Binding-site contacts:
Ligand atom C6 contacts residue ASN269 of chain 35.F at 4.3 Å.
Ligand atom O5 contacts residue ASN269 of chain 35.F at 2.4 Å (h-bond).
Ligand atom C4 contacts residue TRP97 of chain 35.F at 4.1 Å (hydrophobic).
Ligand atom C2 contacts residue TRP97 of chain 35.F at 3.1 Å (hydrophobic).
Ligand atom C8 contacts residue PRO99 of chain 35.F at 3.9 Å (hydrophobic).
Ligand atom C4 contacts residue ASN269 of chain 35.F at 3.7 Å.
Ligand atom N2 contacts residue TRP97 of chain 35.F at 2.4 Å (h-bond).
Ligand atom C1 contacts residue ASN269 of chain 35.F at 1.4 Å.
Ligand atom C3 contacts residue ASN269 of chain 35.F at 3.1 Å.
Ligand atom C2 contacts residue ASN269 of chain 35.F at 2.5 Å.
Ligand atom O7 contacts residue TRP97 of chain 35.F at 3.8 Å.
Ligand atom C7 contacts residue ASN269 of chain 35.F at 3.5 Å.
Ligand atom C8 contacts residue TRP97 of chain 35.F at 4.0 Å (hydrophobic).
Ligand atom C5 contacts residue ASN269 of chain 35.F at 3.0 Å.
Ligand atom O3 contacts residue TRP97 of chain 35.F at 2.5 Å (h-bond).
Ligand atom C1 contacts residue TRP97 of chain 35.F at 4.2 Å (hydrophobic).
Ligand atom O3 contacts residue PRO95 of chain 35.F at 4.4 Å.
Ligand atom C3 contacts residue TRP97 of chain 35.F at 2.7 Å (hydrophobic).
Ligand atom N2 contacts residue ASN269 of chain 35.F at 2.8 Å (h-bond).
Ligand atom O4 contacts residue TRP97 of chain 35.F at 3.8 Å.
Ligand atom O7 contacts residue ASN269 of chain 35.F at 3.4 Å (h-bond).
Ligand atom C7 contacts residue TRP97 of chain 35.F at 3.3 Å (hydrophobic).
Ligand atom O3 contacts residue ASN269 of chain 35.F at 4.4 Å.

Sequence of chain 35.F:
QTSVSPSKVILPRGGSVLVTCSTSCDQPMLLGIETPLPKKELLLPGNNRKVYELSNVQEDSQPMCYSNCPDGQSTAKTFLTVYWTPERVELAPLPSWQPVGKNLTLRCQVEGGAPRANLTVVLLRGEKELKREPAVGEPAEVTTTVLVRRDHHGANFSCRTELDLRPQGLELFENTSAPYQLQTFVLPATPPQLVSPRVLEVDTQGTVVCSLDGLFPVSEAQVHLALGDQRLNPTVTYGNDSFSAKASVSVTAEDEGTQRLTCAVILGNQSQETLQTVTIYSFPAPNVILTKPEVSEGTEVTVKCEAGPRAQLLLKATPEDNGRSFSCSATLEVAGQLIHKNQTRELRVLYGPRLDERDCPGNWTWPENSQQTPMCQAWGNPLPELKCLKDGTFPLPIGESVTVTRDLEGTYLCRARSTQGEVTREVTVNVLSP

This protein binds this small molecule.
Small molecule (SMILES): CC(=O)N[C@@H]1[C@@H](O)[C@H](O)[C@@H](CO)O[C@H]1O